Sequence of chain 1.B:
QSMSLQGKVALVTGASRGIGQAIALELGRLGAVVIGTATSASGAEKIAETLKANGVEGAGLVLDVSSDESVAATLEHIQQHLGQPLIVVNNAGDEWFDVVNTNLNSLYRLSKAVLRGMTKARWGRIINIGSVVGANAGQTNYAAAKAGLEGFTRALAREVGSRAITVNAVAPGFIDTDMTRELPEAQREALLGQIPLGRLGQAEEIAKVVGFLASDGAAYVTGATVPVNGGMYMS

Sequence of chain 1.A:
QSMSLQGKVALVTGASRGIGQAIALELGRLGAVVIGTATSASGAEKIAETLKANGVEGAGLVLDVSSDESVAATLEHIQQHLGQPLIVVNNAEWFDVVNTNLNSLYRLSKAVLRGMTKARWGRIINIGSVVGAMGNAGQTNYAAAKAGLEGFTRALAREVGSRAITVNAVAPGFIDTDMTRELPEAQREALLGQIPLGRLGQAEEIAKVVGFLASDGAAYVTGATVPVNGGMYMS

A protein and the small-molecule ligand that binds it are described below.
Small molecule (SMILES): c1ccc(-n2nnc(-c3ccccc3OCc3ccco3)n2)cc1

Binding-site contacts:
Ligand atom CAW contacts residue VAL132 of chain 1.B at 3.7 Å (hydrophobic).
Ligand atom CAA contacts residue VAL132 of chain 1.A at 3.7 Å (hydrophobic).
Ligand atom CAP contacts residue PHE186 of chain 1.A at 3.3 Å (hydrophobic).
Ligand atom CAP contacts residue GLY185 of chain 1.A at 3.5 Å.
Ligand atom CAV contacts residue VAL132 of chain 1.B at 3.7 Å (hydrophobic).
Ligand atom CAT contacts residue LEU136 of chain 1.A at 3.7 Å (hydrophobic).
Ligand atom NAF contacts residue GLY182 of chain 1.A at 3.7 Å.
Ligand atom NAF contacts residue GLY182 of chain 1.B at 3.5 Å.
Ligand atom OAU contacts residue LEU136 of chain 1.A at 3.6 Å.
Ligand atom CAP contacts residue ALA178 of chain 1.B at 3.9 Å (hydrophobic).
Ligand atom CAK contacts residue GLY182 of chain 1.A at 3.9 Å.
Ligand atom CAI contacts residue ALA178 of chain 1.A at 3.8 Å (hydrophobic).
Ligand atom OAU contacts residue VAL132 of chain 1.B at 3.9 Å.
Ligand atom OAR contacts residue ASN133 of chain 1.B at 2.9 Å (h-bond).
Ligand atom CAB contacts residue VAL132 of chain 1.A at 3.8 Å (hydrophobic).
Ligand atom CAH contacts residue PHE186 of chain 1.B at 3.5 Å (hydrophobic).
Ligand atom CAB contacts residue LEU136 of chain 1.B at 3.8 Å (hydrophobic).
Ligand atom CAV contacts residue LEU136 of chain 1.A at 3.8 Å (hydrophobic).
Ligand atom NAE contacts residue GLY182 of chain 1.A at 3.6 Å.
Ligand atom CAL contacts residue ASN133 of chain 1.A at 3.8 Å.
Ligand atom CAX contacts residue TRP128 of chain 1.B at 3.8 Å (hydrophobic).
Ligand atom CAG contacts residue TRP128 of chain 1.A at 3.8 Å (hydrophobic).
Ligand atom NAE contacts residue ALA181 of chain 1.B at 3.8 Å.
Ligand atom CAH contacts residue ALA178 of chain 1.A at 3.8 Å (hydrophobic).
Ligand atom CAI contacts residue PHE186 of chain 1.B at 3.5 Å (hydrophobic).
Ligand atom CAO contacts residue PHE186 of chain 1.A at 3.5 Å (hydrophobic).
Ligand atom CAO contacts residue ALA178 of chain 1.B at 3.9 Å (hydrophobic).
Ligand atom NAE contacts residue ALA181 of chain 1.A at 3.8 Å.
Ligand atom NAF contacts residue ALA181 of chain 1.B at 3.8 Å.
Ligand atom CAK contacts residue GLY182 of chain 1.B at 3.8 Å.
Ligand atom CAI contacts residue GLY185 of chain 1.B at 3.7 Å.
Ligand atom NAF contacts residue ALA181 of chain 1.A at 3.7 Å.
Ligand atom NAE contacts residue GLY182 of chain 1.B at 3.7 Å.
Ligand atom CAQ contacts residue ASN133 of chain 1.A at 2.9 Å.
Ligand atom NAD contacts residue GLY182 of chain 1.A at 3.8 Å.
Ligand atom CAH contacts residue GLY185 of chain 1.B at 3.7 Å.
Ligand atom NAJ contacts residue LEU136 of chain 1.B at 4.0 Å.
Ligand atom CAQ contacts residue ASN133 of chain 1.B at 3.3 Å.
Ligand atom CAO contacts residue GLY185 of chain 1.A at 3.7 Å.
Ligand atom OAR contacts residue ASN133 of chain 1.A at 3.3 Å (h-bond).